Binding-site contacts:
Ligand atom N14 contacts residue TYR96 of chain 1.A at 3.0 Å.
Ligand atom N24 contacts residue ASN89 of chain 1.A at 3.4 Å (h-bond).
Ligand atom C11 contacts residue TYR96 of chain 1.A at 3.6 Å (hydrophobic).
Ligand atom O06 contacts residue VAL106 of chain 1.A at 3.4 Å.
Ligand atom C07 contacts residue VAL106 of chain 1.A at 3.7 Å (hydrophobic).
Ligand atom O25 contacts residue PHE116 of chain 1.A at 4.1 Å.
Ligand atom C09 contacts residue PRO101 of chain 1.A at 4.0 Å (hydrophobic).
Ligand atom N01 contacts residue TYR96 of chain 1.A at 3.5 Å.
Ligand atom C02 contacts residue TYR96 of chain 1.A at 3.7 Å (hydrophobic).
Ligand atom C18 contacts residue THR93 of chain 1.A at 3.5 Å.
Ligand atom C03 contacts residue GLU110 of chain 1.A at 3.6 Å.
Ligand atom O25 contacts residue ASN89 of chain 1.A at 2.6 Å (h-bond).
Ligand atom O06 contacts residue GLY102 of chain 1.A at 3.2 Å (h-bond).
Ligand atom O25 contacts residue LEU117 of chain 1.A at 3.8 Å.
Ligand atom O25 contacts residue GLU113 of chain 1.A at 3.5 Å (salt-bridge).
Ligand atom C22 contacts residue ASN89 of chain 1.A at 3.6 Å.
Ligand atom C26 contacts residue TYR96 of chain 1.A at 3.5 Å (hydrophobic).
Ligand atom C19 contacts residue THR93 of chain 1.A at 3.9 Å.
Ligand atom O13 contacts residue TYR96 of chain 1.A at 3.6 Å.
Ligand atom C21 contacts residue THR93 of chain 1.A at 3.2 Å.
Ligand atom C10 contacts residue TYR96 of chain 1.A at 3.6 Å (hydrophobic).
Ligand atom C12 contacts residue TYR96 of chain 1.A at 3.5 Å (hydrophobic).
Ligand atom C16 contacts residue TYR96 of chain 1.A at 3.6 Å (hydrophobic).
Ligand atom C20 contacts residue THR93 of chain 1.A at 3.9 Å.
Ligand atom C07 contacts residue GLU110 of chain 1.A at 3.8 Å.
Ligand atom C04 contacts residue VAL106 of chain 1.A at 3.7 Å (hydrophobic).
Ligand atom C10 contacts residue PRO101 of chain 1.A at 3.9 Å (hydrophobic).
Ligand atom C08 contacts residue TYR96 of chain 1.A at 4.0 Å (hydrophobic).
Ligand atom C17 contacts residue THR93 of chain 1.A at 4.0 Å.
Ligand atom N24 contacts residue GLU113 of chain 1.A at 2.7 Å (salt-bridge).
Ligand atom C04 contacts residue TYR96 of chain 1.A at 4.2 Å (hydrophobic).
Ligand atom C15 contacts residue TYR96 of chain 1.A at 3.2 Å (hydrophobic).
Ligand atom C05 contacts residue VAL106 of chain 1.A at 3.3 Å (hydrophobic).
Ligand atom O23 contacts residue ASN89 of chain 1.A at 3.1 Å.
Ligand atom C22 contacts residue GLU113 of chain 1.A at 3.6 Å.
Ligand atom C21 contacts residue ASN89 of chain 1.A at 4.0 Å.
Ligand atom C03 contacts residue TYR96 of chain 1.A at 4.0 Å (hydrophobic).
Ligand atom C21 contacts residue GLU113 of chain 1.A at 3.6 Å.
Ligand atom O06 contacts residue PRO101 of chain 1.A at 3.3 Å.
Ligand atom C05 contacts residue GLY102 of chain 1.A at 4.0 Å.

Sequence of chain 1.A:
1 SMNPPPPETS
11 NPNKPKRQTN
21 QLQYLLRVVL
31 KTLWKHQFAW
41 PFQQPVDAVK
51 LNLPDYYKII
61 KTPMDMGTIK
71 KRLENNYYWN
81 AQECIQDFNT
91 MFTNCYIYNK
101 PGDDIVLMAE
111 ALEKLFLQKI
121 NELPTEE

This protein binds this small molecule.
Small molecule (SMILES): CCc1c(C(=O)Nc2cccc(CCC(=O)NO)c2)[nH]c(C)c1C(C)=O